Sequence of chain 51.A:
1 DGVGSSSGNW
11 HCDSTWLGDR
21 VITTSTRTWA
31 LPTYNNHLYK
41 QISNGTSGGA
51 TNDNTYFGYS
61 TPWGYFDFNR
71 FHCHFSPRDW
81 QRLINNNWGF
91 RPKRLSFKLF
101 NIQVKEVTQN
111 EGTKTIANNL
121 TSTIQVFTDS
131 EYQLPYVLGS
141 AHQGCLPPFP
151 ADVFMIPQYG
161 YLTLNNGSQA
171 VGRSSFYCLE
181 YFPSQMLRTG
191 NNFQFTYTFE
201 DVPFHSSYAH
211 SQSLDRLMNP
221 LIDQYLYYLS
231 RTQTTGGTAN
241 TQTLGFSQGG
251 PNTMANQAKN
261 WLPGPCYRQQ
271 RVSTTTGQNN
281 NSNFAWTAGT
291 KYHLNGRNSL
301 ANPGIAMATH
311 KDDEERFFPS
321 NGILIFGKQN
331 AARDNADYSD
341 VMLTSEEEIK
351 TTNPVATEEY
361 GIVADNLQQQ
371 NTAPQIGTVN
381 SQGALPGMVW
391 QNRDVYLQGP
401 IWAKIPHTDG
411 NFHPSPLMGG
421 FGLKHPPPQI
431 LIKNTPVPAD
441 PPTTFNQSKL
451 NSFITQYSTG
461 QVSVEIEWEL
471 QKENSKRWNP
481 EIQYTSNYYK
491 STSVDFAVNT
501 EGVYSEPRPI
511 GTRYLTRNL

Binding-site contacts:
Ligand atom C6 contacts residue VAL202 of chain 51.A at 4.2 Å (hydrophobic).
Ligand atom N3 contacts residue PRO414 of chain 51.A at 4.2 Å.
Ligand atom C5 contacts residue SER415 of chain 51.A at 4.1 Å.
Ligand atom N1 contacts residue VAL202 of chain 51.A at 3.6 Å.
Ligand atom C4 contacts residue ASP201 of chain 51.A at 3.7 Å.
Ligand atom C2 contacts residue GLY422 of chain 51.A at 3.2 Å.
Ligand atom C2' contacts residue PRO414 of chain 51.A at 3.8 Å (hydrophobic).
Ligand atom N7 contacts residue ASN392 of chain 51.A at 4.2 Å.
Ligand atom C4 contacts residue PRO203 of chain 51.A at 4.1 Å (hydrophobic).
Ligand atom N1 contacts residue GLY422 of chain 51.A at 3.0 Å (h-bond).
Ligand atom OP2 contacts residue ASP409 of chain 60.A at 3.2 Å (salt-bridge).
Ligand atom N4 contacts residue ASP201 of chain 51.A at 2.5 Å.
Ligand atom C2' contacts residue PRO203 of chain 51.A at 3.3 Å (hydrophobic).
Ligand atom N6 contacts residue GLY420 of chain 51.A at 3.7 Å.
Ligand atom C5 contacts residue PRO203 of chain 51.A at 4.0 Å (hydrophobic).
Ligand atom N3 contacts residue ASP201 of chain 51.A at 4.1 Å.
Ligand atom N7 contacts residue PRO203 of chain 51.A at 4.2 Å.
Ligand atom N7 contacts residue HIS413 of chain 51.A at 4.1 Å.
Ligand atom N7 contacts residue SER415 of chain 51.A at 4.0 Å.
Ligand atom C4 contacts residue PRO203 of chain 51.A at 4.2 Å (hydrophobic).
Ligand atom C6 contacts residue PRO203 of chain 51.A at 4.0 Å (hydrophobic).
Ligand atom N1 contacts residue PRO203 of chain 51.A at 3.8 Å.
Ligand atom C5 contacts residue PRO203 of chain 51.A at 3.9 Å (hydrophobic).
Ligand atom C5 contacts residue VAL202 of chain 51.A at 3.6 Å (hydrophobic).
Ligand atom N4 contacts residue VAL202 of chain 51.A at 2.9 Å (h-bond).
Ligand atom N6 contacts residue PHE421 of chain 51.A at 3.9 Å.
Ligand atom C5 contacts residue ARG91 of chain 51.A at 4.1 Å.
Ligand atom C2 contacts residue PRO203 of chain 51.A at 3.9 Å (hydrophobic).
Ligand atom N6 contacts residue GLY422 of chain 51.A at 3.4 Å (h-bond).
Ligand atom C6 contacts residue GLY422 of chain 51.A at 3.8 Å.
Ligand atom C1' contacts residue PRO203 of chain 51.A at 4.1 Å (hydrophobic).
Ligand atom N6 contacts residue SER415 of chain 51.A at 3.6 Å (h-bond).
Ligand atom C8 contacts residue HIS413 of chain 51.A at 3.8 Å.
Ligand atom C2' contacts residue HIS413 of chain 51.A at 3.8 Å.
Ligand atom C6 contacts residue PRO203 of chain 51.A at 4.0 Å (hydrophobic).
Ligand atom C2 contacts residue VAL202 of chain 51.A at 4.2 Å (hydrophobic).
Ligand atom N1 contacts residue PRO203 of chain 51.A at 4.1 Å.
Ligand atom C5 contacts residue ASP201 of chain 51.A at 4.1 Å.
Ligand atom C4 contacts residue VAL202 of chain 51.A at 3.7 Å (hydrophobic).
Ligand atom C6 contacts residue SER415 of chain 51.A at 4.1 Å.

Sequence of chain 60.A:
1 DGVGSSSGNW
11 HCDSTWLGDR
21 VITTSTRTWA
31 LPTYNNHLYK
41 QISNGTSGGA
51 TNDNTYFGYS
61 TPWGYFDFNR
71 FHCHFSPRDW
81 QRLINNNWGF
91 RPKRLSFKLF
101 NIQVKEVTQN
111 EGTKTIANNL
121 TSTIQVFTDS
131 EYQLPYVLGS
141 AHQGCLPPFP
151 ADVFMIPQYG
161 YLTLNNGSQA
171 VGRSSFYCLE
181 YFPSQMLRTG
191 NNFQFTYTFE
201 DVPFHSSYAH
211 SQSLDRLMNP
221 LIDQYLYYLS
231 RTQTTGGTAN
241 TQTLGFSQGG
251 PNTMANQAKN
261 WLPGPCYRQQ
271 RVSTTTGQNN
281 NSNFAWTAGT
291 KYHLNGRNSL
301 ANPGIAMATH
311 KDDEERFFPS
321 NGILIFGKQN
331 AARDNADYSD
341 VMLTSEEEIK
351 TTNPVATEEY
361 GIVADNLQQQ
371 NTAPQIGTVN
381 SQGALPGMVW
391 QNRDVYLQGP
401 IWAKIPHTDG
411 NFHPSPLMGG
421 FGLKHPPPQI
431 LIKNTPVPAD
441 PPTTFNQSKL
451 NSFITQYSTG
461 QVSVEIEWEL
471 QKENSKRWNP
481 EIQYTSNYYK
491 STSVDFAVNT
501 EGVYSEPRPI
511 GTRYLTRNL

A protein and the small-molecule ligand that binds it are described below.
Small molecule (SMILES): Nc1ccn([C@H]2C[C@H](O[P](=O)(O)OC[C@H]3O[C@@H](n4cnc5c(N)ncnc54)C[C@@H]3O)[C@@H](COP(=O)(O)O)O2)c(=O)n1